The protein below binds the small molecule below.
Small molecule (SMILES): CC(=O)N[C@@H]1[C@@H](O)[C@H](O)[C@@H](CO)O[C@H]1O

Sequence of chain 1.C:
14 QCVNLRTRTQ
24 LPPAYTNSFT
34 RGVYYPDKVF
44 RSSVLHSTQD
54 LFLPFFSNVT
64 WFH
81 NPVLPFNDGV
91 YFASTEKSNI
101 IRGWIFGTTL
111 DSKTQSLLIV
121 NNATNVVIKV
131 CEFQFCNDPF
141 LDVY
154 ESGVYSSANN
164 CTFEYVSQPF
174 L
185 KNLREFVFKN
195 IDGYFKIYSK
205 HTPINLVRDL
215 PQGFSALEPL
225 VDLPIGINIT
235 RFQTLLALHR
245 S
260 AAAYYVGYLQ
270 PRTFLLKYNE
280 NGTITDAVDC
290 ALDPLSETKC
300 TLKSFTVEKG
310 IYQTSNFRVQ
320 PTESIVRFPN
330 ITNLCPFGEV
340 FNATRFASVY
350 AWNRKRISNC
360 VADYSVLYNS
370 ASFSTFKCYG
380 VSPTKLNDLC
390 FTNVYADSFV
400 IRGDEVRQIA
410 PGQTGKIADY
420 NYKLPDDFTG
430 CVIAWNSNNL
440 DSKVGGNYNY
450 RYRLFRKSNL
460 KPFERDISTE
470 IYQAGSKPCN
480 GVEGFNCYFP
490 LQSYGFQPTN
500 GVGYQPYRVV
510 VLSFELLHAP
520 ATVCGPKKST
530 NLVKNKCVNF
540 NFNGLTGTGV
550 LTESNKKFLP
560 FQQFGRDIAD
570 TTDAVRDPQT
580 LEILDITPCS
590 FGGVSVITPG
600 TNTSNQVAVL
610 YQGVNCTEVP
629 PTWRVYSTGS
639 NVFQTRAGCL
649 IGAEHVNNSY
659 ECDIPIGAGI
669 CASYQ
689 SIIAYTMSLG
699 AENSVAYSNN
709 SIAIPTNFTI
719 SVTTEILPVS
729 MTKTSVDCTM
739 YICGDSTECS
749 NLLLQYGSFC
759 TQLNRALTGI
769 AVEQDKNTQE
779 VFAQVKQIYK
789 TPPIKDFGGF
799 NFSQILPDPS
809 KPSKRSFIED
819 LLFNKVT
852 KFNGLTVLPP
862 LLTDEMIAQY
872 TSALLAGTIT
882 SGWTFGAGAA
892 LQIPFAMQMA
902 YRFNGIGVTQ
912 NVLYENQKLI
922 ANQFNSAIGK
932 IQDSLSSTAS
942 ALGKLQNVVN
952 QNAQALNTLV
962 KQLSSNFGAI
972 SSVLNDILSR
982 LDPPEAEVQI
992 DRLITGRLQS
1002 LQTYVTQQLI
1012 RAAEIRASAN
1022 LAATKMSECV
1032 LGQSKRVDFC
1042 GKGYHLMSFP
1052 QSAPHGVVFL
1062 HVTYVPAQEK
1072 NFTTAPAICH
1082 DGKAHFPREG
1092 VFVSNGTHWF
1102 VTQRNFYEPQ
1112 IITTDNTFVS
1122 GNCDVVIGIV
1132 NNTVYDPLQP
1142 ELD

Binding-site contacts:
Ligand atom C3 contacts residue ASN61 of chain 1.C at 3.8 Å.
Ligand atom C5 contacts residue ASN61 of chain 1.C at 3.6 Å.
Ligand atom N2 contacts residue ASN61 of chain 1.C at 2.9 Å (h-bond).
Ligand atom O6 contacts residue ASN61 of chain 1.C at 4.5 Å.
Ligand atom O7 contacts residue ASN61 of chain 1.C at 4.5 Å.
Ligand atom C1 contacts residue ASN61 of chain 1.C at 1.4 Å.
Ligand atom C1 contacts residue TYR28 of chain 1.C at 4.4 Å (hydrophobic).
Ligand atom C8 contacts residue ASN61 of chain 1.C at 4.0 Å.
Ligand atom C2 contacts residue ASN61 of chain 1.C at 2.5 Å.
Ligand atom O7 contacts residue PHE59 of chain 1.C at 3.9 Å.
Ligand atom O5 contacts residue ASN61 of chain 1.C at 2.4 Å (h-bond).
Ligand atom O5 contacts residue TYR28 of chain 1.C at 4.1 Å.
Ligand atom C7 contacts residue ASN61 of chain 1.C at 3.6 Å.
Ligand atom C4 contacts residue ASN61 of chain 1.C at 4.2 Å.
Ligand atom O6 contacts residue TYR28 of chain 1.C at 4.2 Å.